Sequence of chain 28.A:
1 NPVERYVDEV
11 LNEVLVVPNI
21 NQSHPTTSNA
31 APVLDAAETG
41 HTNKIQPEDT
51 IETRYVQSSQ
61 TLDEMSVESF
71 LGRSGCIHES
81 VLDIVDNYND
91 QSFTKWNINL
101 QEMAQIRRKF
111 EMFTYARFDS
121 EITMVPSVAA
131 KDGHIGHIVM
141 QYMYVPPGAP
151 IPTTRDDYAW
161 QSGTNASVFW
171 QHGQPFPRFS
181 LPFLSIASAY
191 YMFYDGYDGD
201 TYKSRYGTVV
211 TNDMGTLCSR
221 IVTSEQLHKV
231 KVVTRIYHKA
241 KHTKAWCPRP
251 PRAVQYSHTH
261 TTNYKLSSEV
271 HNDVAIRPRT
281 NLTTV

Binding-site contacts:
Ligand atom N3A contacts residue LEU217 of chain 28.A at 3.4 Å.
Ligand atom CM3 contacts residue TYR190 of chain 28.A at 3.9 Å (hydrophobic).
Ligand atom C5B contacts residue TYR144 of chain 28.A at 3.6 Å (hydrophobic).
Ligand atom C6B contacts residue LEU181 of chain 28.A at 3.3 Å (hydrophobic).
Ligand atom C2A contacts residue TYR144 of chain 28.A at 3.7 Å (hydrophobic).
Ligand atom CM2 contacts residue ILE236 of chain 28.A at 4.0 Å (hydrophobic).
Ligand atom O5A contacts residue TYR144 of chain 28.A at 3.1 Å.
Ligand atom C2C contacts residue ILE98 of chain 28.A at 4.0 Å (hydrophobic).
Ligand atom C4A contacts residue TYR144 of chain 28.A at 3.8 Å (hydrophobic).
Ligand atom CM6 contacts residue TYR144 of chain 28.A at 3.7 Å (hydrophobic).
Ligand atom O1 contacts residue LEU100 of chain 28.A at 4.0 Å.
Ligand atom C3 contacts residue LEU100 of chain 28.A at 3.9 Å (hydrophobic).
Ligand atom C1C contacts residue MET214 of chain 28.A at 3.7 Å (hydrophobic).
Ligand atom C5 contacts residue MET214 of chain 28.A at 3.6 Å (hydrophobic).
Ligand atom N3A contacts residue PHE179 of chain 28.A at 3.0 Å.
Ligand atom C2A contacts residue PHE179 of chain 28.A at 3.3 Å (hydrophobic).
Ligand atom O5A contacts residue ALA166 of chain 28.A at 3.9 Å.
Ligand atom O1 contacts residue MET214 of chain 28.A at 3.2 Å.
Ligand atom C1B contacts residue LEU181 of chain 28.A at 3.8 Å (hydrophobic).
Ligand atom CM2 contacts residue ILE122 of chain 28.A at 3.7 Å (hydrophobic).
Ligand atom C4 contacts residue TYR190 of chain 28.A at 3.8 Å (hydrophobic).
Ligand atom CM4 contacts residue VAL168 of chain 28.A at 3.5 Å (hydrophobic).
Ligand atom C5B contacts residue LEU181 of chain 28.A at 3.3 Å (hydrophobic).
Ligand atom N2 contacts residue LEU100 of chain 28.A at 3.8 Å.
Ligand atom CM6 contacts residue LEU181 of chain 28.A at 3.7 Å (hydrophobic).
Ligand atom C2B contacts residue ILE122 of chain 28.A at 3.9 Å (hydrophobic).
Ligand atom C4B contacts residue PHE179 of chain 28.A at 3.9 Å (hydrophobic).
Ligand atom C4A contacts residue PHE179 of chain 28.A at 3.3 Å (hydrophobic).
Ligand atom C1A contacts residue PHE179 of chain 28.A at 3.5 Å (hydrophobic).
Ligand atom O1B contacts residue ILE98 of chain 28.A at 2.9 Å.
Ligand atom CM6 contacts residue LEU184 of chain 28.A at 3.4 Å (hydrophobic).
Ligand atom C4B contacts residue LEU181 of chain 28.A at 3.8 Å (hydrophobic).
Ligand atom N2 contacts residue MET214 of chain 28.A at 3.8 Å.
Ligand atom C6B contacts residue ILE98 of chain 28.A at 3.6 Å (hydrophobic).
Ligand atom C1A contacts residue TYR144 of chain 28.A at 3.1 Å (hydrophobic).
Ligand atom C1B contacts residue ILE98 of chain 28.A at 3.6 Å (hydrophobic).
Ligand atom CM4 contacts residue TYR142 of chain 28.A at 3.1 Å (hydrophobic).
Ligand atom C2B contacts residue ILE98 of chain 28.A at 3.9 Å (hydrophobic).
Ligand atom O5A contacts residue PHE179 of chain 28.A at 3.7 Å.
Ligand atom CM4 contacts residue PHE179 of chain 28.A at 3.9 Å (hydrophobic).

A protein and the small-molecule ligand that binds it are described below.
Small molecule (SMILES): Cc1cc(CCCOc2c(C)cc(-c3coc(C)n3)cc2C)on1

Sequence of chain 28.C:
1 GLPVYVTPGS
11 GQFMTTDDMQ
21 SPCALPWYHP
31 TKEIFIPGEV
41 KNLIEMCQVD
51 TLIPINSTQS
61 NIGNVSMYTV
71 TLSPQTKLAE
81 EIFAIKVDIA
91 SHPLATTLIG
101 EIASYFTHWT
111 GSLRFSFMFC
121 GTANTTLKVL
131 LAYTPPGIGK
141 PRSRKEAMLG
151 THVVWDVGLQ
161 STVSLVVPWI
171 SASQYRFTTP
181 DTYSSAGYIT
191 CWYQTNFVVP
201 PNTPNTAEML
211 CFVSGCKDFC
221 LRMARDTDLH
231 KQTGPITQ